Binding-site contacts:
Ligand atom O contacts residue ASN253 of chain 1.A at 3.5 Å (h-bond).
Ligand atom C1A contacts residue CYS64 of chain 1.A at 2.7 Å (hydrophobic).
Ligand atom CB contacts residue HIS277 of chain 1.A at 3.9 Å.
Ligand atom O contacts residue VAL252 of chain 1.A at 3.9 Å.
Ligand atom CG contacts residue LEU285 of chain 1.A at 3.8 Å (hydrophobic).
Ligand atom N contacts residue TYR62 of chain 1.A at 3.7 Å.
Ligand atom OG contacts residue ASN276 of chain 1.A at 3.7 Å.
Ligand atom CB contacts residue VAL252 of chain 1.A at 3.8 Å (hydrophobic).
Ligand atom CA contacts residue TYR278 of chain 1.A at 3.6 Å (hydrophobic).
Ligand atom NZ contacts residue TYR278 of chain 1.A at 3.5 Å (h-bond).
Ligand atom C2A contacts residue PHE254 of chain 1.A at 3.5 Å (hydrophobic).
Ligand atom OAC contacts residue GLY63 of chain 1.A at 3.7 Å.
Ligand atom CE contacts residue TYR278 of chain 1.A at 3.3 Å (hydrophobic).
Ligand atom CD1 contacts residue TYR75 of chain 1.A at 3.8 Å (hydrophobic).
Ligand atom O contacts residue HIS277 of chain 1.A at 3.1 Å.
Ligand atom C2A contacts residue GLY275 of chain 1.A at 3.9 Å.
Ligand atom OAC contacts residue CYS64 of chain 1.A at 3.0 Å (h-bond).
Ligand atom OAC contacts residue HIS277 of chain 1.A at 3.5 Å.
Ligand atom CB contacts residue PHE254 of chain 1.A at 3.8 Å (hydrophobic).
Ligand atom NZ contacts residue LEU285 of chain 1.A at 3.4 Å.
Ligand atom C contacts residue TYR278 of chain 1.A at 3.8 Å (hydrophobic).
Ligand atom C2A contacts residue CYS64 of chain 1.A at 1.8 Å (hydrophobic).
Ligand atom OG contacts residue CYS64 of chain 1.A at 3.8 Å.
Ligand atom CA contacts residue VAL252 of chain 1.A at 3.9 Å (hydrophobic).
Ligand atom CE contacts residue ASP3 of chain 1.A at 4.0 Å.
Ligand atom CB contacts residue GLY250 of chain 1.A at 3.6 Å.
Ligand atom CA contacts residue TYR62 of chain 1.A at 3.2 Å (hydrophobic).
Ligand atom OG contacts residue VAL252 of chain 1.A at 3.3 Å.
Ligand atom OAC contacts residue ASN276 of chain 1.A at 3.7 Å.
Ligand atom CB contacts residue PHE251 of chain 1.A at 3.7 Å (hydrophobic).
Ligand atom O contacts residue TYR278 of chain 1.A at 3.0 Å (h-bond).
Ligand atom C1A contacts residue ASN276 of chain 1.A at 3.5 Å.
Ligand atom CA contacts residue PHE251 of chain 1.A at 3.7 Å (hydrophobic).
Ligand atom CB contacts residue ASN276 of chain 1.A at 3.3 Å.
Ligand atom NZ contacts residue ASP3 of chain 1.A at 3.5 Å (salt-bridge).
Ligand atom C2A contacts residue ASP255 of chain 1.A at 3.4 Å.
Ligand atom CG2 contacts residue ASN239 of chain 1.A at 3.4 Å.
Ligand atom CG2 contacts residue PHE254 of chain 1.A at 3.6 Å (hydrophobic).
Ligand atom CE contacts residue LEU285 of chain 1.A at 3.8 Å (hydrophobic).
Ligand atom CG2 contacts residue ASN253 of chain 1.A at 3.9 Å.

Sequence of chain 1.A:
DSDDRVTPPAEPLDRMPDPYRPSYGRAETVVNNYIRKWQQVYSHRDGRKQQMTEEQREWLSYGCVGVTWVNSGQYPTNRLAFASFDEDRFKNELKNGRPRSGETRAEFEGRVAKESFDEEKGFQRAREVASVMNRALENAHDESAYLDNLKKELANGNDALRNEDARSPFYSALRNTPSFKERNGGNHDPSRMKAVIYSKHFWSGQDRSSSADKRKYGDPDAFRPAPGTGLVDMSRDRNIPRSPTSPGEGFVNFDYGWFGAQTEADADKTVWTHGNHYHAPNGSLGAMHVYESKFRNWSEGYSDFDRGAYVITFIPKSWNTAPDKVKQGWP

This small molecule binds to this protein.
Small molecule (SMILES): CC[C@H](C)[C@H](NC(=O)[C@@H]1CCCN1C(=O)[C@@H](NC(=O)[C@@H](N)CC(=O)O)[C@@H](C)CC)C(=O)NCC(=O)N[C@@H](COC(C)=O)C(=O)N[C@@H](CCCCN)C(=O)N[C@H](C=O)CCSC